Binding-site contacts:
Ligand atom C5 contacts residue ASN196 of chain 1.A at 3.6 Å.
Ligand atom C1 contacts residue ARG194 of chain 1.A at 4.3 Å.
Ligand atom C8 contacts residue ARG194 of chain 1.A at 3.3 Å.
Ligand atom N2 contacts residue ASN196 of chain 1.A at 3.2 Å (h-bond).
Ligand atom N2 contacts residue ARG194 of chain 1.A at 3.4 Å (salt-bridge).
Ligand atom C2 contacts residue ASN196 of chain 1.A at 2.6 Å.
Ligand atom C8 contacts residue ASP482 of chain 1.A at 3.8 Å.
Ligand atom O5 contacts residue ASN196 of chain 1.A at 2.3 Å (h-bond).
Ligand atom C4 contacts residue ASN196 of chain 1.A at 4.3 Å.
Ligand atom O7 contacts residue ASN196 of chain 1.A at 4.4 Å.
Ligand atom C1 contacts residue ASN196 of chain 1.A at 1.4 Å.
Ligand atom C3 contacts residue ASN196 of chain 1.A at 3.9 Å.
Ligand atom C7 contacts residue ASN196 of chain 1.A at 4.0 Å.
Ligand atom C7 contacts residue ARG194 of chain 1.A at 3.8 Å.
Ligand atom C2 contacts residue ARG194 of chain 1.A at 4.5 Å.
Ligand atom C8 contacts residue TYR195 of chain 1.A at 3.5 Å (hydrophobic).

Sequence of chain 1.A:
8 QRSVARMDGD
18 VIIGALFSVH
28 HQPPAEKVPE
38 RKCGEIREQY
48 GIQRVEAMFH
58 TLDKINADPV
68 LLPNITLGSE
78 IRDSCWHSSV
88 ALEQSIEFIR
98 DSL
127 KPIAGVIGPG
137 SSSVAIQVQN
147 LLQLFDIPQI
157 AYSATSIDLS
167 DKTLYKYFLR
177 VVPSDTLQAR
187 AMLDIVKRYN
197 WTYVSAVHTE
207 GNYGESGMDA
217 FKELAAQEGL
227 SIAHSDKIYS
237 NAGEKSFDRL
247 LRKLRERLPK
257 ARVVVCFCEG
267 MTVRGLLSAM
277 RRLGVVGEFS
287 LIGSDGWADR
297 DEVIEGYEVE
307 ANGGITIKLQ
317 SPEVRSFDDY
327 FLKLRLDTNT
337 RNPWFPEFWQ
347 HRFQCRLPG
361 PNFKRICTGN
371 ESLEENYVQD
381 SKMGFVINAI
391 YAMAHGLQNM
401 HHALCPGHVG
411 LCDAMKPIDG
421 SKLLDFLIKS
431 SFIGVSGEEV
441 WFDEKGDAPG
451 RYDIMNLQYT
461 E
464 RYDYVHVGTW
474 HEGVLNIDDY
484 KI

This protein binds this small molecule.
Small molecule (SMILES): CC(=O)N[C@@H]1[C@@H](O)[C@H](O)[C@@H](CO)O[C@H]1O